Binding-site contacts:
Ligand atom OAG contacts residue ILE105 of chain 1.A at 3.3 Å (h-bond).
Ligand atom C2 contacts residue ILE162 of chain 1.A at 3.5 Å (hydrophobic).
Ligand atom C8 contacts residue ASP107 of chain 1.A at 4.0 Å.
Ligand atom PAZ contacts residue GLY109 of chain 1.A at 3.4 Å.
Ligand atom O6 contacts residue GLU155 of chain 1.A at 3.5 Å (salt-bridge).
Ligand atom OAB contacts residue SER73 of chain 1.A at 3.1 Å.
Ligand atom OAF contacts residue ASP107 of chain 1.A at 2.6 Å (salt-bridge).
Ligand atom C6 contacts residue VAL157 of chain 1.A at 3.5 Å (hydrophobic).
Ligand atom OAD contacts residue ASP163 of chain 1.A at 3.9 Å.
Ligand atom OAF contacts residue GLY109 of chain 1.A at 2.3 Å (h-bond).
Ligand atom O6 contacts residue LYS135 of chain 1.A at 3.4 Å (salt-bridge).
Ligand atom C6 contacts residue PHE156 of chain 1.A at 3.6 Å (hydrophobic).
Ligand atom O6 contacts residue PHE156 of chain 1.A at 3.5 Å.
Ligand atom OAF contacts residue ILE106 of chain 1.A at 3.7 Å.
Ligand atom CAM contacts residue ASP107 of chain 1.A at 3.5 Å.
Ligand atom PAZ contacts residue ASP107 of chain 1.A at 3.7 Å.
Ligand atom N1 contacts residue PHE156 of chain 1.A at 3.3 Å.
Ligand atom C2 contacts residue ASP163 of chain 1.A at 3.3 Å.
Ligand atom N1 contacts residue ILE162 of chain 1.A at 3.5 Å.
Ligand atom OAC contacts residue THR111 of chain 1.A at 3.5 Å (h-bond).
Ligand atom OAG contacts residue ASP107 of chain 1.A at 4.0 Å.
Ligand atom O6 contacts residue VAL157 of chain 1.A at 2.9 Å (h-bond).
Ligand atom C2 contacts residue VAL157 of chain 1.A at 3.8 Å (hydrophobic).
Ligand atom OAE contacts residue SER73 of chain 1.A at 3.2 Å.
Ligand atom OAC contacts residue GLY109 of chain 1.A at 3.4 Å (h-bond).
Ligand atom OAC contacts residue SER108 of chain 1.A at 3.3 Å (h-bond).
Ligand atom CAM contacts residue SER108 of chain 1.A at 4.0 Å.
Ligand atom PAY contacts residue SER73 of chain 1.A at 3.8 Å.
Ligand atom N7 contacts residue ARG138 of chain 1.A at 3.5 Å (salt-bridge).
Ligand atom OAF contacts residue SER108 of chain 1.A at 2.6 Å (h-bond).
Ligand atom C6 contacts residue ILE105 of chain 1.A at 3.8 Å (hydrophobic).
Ligand atom N7 contacts residue LYS135 of chain 1.A at 3.4 Å (salt-bridge).
Ligand atom N1 contacts residue ASP163 of chain 1.A at 4.1 Å.
Ligand atom N1 contacts residue VAL157 of chain 1.A at 2.8 Å (h-bond).
Ligand atom PAZ contacts residue SER108 of chain 1.A at 3.8 Å.
Ligand atom C2 contacts residue PHE156 of chain 1.A at 3.6 Å (hydrophobic).
Ligand atom OAC contacts residue ASN110 of chain 1.A at 3.3 Å (h-bond).
Ligand atom C5 contacts residue ILE105 of chain 1.A at 3.8 Å (hydrophobic).
Ligand atom OAG contacts residue GLU103 of chain 1.A at 3.8 Å.
Ligand atom C8 contacts residue ARG138 of chain 1.A at 3.1 Å.

Sequence of chain 1.A:
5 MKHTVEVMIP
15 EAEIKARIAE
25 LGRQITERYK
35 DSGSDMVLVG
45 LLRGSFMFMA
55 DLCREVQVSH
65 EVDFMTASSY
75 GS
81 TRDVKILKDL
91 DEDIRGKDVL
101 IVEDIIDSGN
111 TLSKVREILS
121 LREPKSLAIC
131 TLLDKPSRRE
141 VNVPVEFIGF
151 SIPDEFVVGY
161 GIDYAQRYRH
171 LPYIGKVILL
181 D

The protein below binds the small molecule below.
Small molecule (SMILES): O=c1[nH]cnc2c1ncn2CC(COCP(=O)(O)O)COCP(=O)(O)O